Sequence of chain 1.B:
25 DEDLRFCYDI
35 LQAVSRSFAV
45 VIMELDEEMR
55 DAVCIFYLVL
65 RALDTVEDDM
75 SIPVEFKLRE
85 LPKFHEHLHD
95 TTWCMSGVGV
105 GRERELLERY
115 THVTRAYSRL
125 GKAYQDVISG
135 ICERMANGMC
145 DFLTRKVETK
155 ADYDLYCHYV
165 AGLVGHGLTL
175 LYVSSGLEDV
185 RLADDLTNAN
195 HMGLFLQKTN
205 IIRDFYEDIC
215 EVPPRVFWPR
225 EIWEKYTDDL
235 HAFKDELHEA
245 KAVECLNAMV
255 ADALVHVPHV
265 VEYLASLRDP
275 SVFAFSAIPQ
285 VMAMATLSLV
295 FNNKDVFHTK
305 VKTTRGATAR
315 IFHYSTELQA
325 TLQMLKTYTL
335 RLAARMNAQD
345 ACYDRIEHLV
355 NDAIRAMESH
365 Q

Binding-site contacts:
Ligand atom CAA contacts residue VAL57 of chain 1.B at 3.7 Å (hydrophobic).
Ligand atom CAA contacts residue TYR61 of chain 1.B at 3.7 Å (hydrophobic).
Ligand atom CAX contacts residue GLN201 of chain 1.B at 3.1 Å.
Ligand atom CAD contacts residue VAL168 of chain 1.B at 3.9 Å (hydrophobic).
Ligand atom CAA contacts residue VAL168 of chain 1.B at 4.2 Å (hydrophobic).
Ligand atom CAJ contacts residue LEU64 of chain 1.B at 4.1 Å (hydrophobic).
Ligand atom CAA contacts residue LEU172 of chain 1.B at 4.1 Å (hydrophobic).
Ligand atom CAB contacts residue LEU172 of chain 1.B at 4.2 Å (hydrophobic).
Ligand atom CAN contacts residue FPS1 of chain 1.G at 4.1 Å.
Ligand atom CAC contacts residue TYR61 of chain 1.B at 3.9 Å (hydrophobic).
Ligand atom CAO contacts residue GLN201 of chain 1.B at 3.3 Å.
Ligand atom CAC contacts residue ARG65 of chain 1.B at 4.2 Å.
Ligand atom CAC contacts residue LEU64 of chain 1.B at 4.0 Å (hydrophobic).
Ligand atom NAP contacts residue ASP68 of chain 1.B at 4.0 Å.
Ligand atom CAT contacts residue FPS1 of chain 1.G at 3.3 Å.
Ligand atom CAF contacts residue VAL168 of chain 1.B at 4.2 Å (hydrophobic).
Ligand atom CAA contacts residue PHE60 of chain 1.B at 3.3 Å (hydrophobic).
Ligand atom CAM contacts residue FPS1 of chain 1.G at 3.9 Å.
Ligand atom NAQ contacts residue GLN201 of chain 1.B at 3.7 Å.
Ligand atom CAR contacts residue TYR61 of chain 1.B at 4.0 Å (hydrophobic).
Ligand atom CAB contacts residue FPS1 of chain 1.G at 3.6 Å.
Ligand atom CAR contacts residue VAL168 of chain 1.B at 3.6 Å (hydrophobic).
Ligand atom CAI contacts residue GLN201 of chain 1.B at 3.6 Å.
Ligand atom CAL contacts residue FPS1 of chain 1.G at 3.9 Å.
Ligand atom CAF contacts residue TYR61 of chain 1.B at 3.5 Å (hydrophobic).
Ligand atom CAN contacts residue ASN204 of chain 1.B at 4.2 Å.
Ligand atom CAD contacts residue TYR61 of chain 1.B at 3.5 Å (hydrophobic).
Ligand atom CAI contacts residue VAL164 of chain 1.B at 3.8 Å (hydrophobic).
Ligand atom CAB contacts residue PHE42 of chain 1.B at 3.6 Å (hydrophobic).
Ligand atom CAO contacts residue ASN204 of chain 1.B at 4.0 Å.
Ligand atom NAP contacts residue VAL164 of chain 1.B at 3.5 Å (h-bond).
Ligand atom CAE contacts residue VAL164 of chain 1.B at 3.8 Å (hydrophobic).
Ligand atom CAB contacts residue VAL168 of chain 1.B at 3.7 Å (hydrophobic).
Ligand atom CAW contacts residue GLN201 of chain 1.B at 3.2 Å.
Ligand atom CAS contacts residue LEU64 of chain 1.B at 4.0 Å (hydrophobic).
Ligand atom CAH contacts residue ASP68 of chain 1.B at 3.8 Å.
Ligand atom CAF contacts residue FPS1 of chain 1.G at 4.2 Å.
Ligand atom CAJ contacts residue VAL168 of chain 1.B at 3.6 Å (hydrophobic).
Ligand atom CAW contacts residue ASN204 of chain 1.B at 4.1 Å.
Ligand atom CAK contacts residue FPS1 of chain 1.G at 3.5 Å.

The protein below binds the small molecule below.
Small molecule (SMILES): CC(C)=CCC/C(C)=C\CNCCNC1C2CC3CC(C2)CC1C3